Sequence of chain 1.B:
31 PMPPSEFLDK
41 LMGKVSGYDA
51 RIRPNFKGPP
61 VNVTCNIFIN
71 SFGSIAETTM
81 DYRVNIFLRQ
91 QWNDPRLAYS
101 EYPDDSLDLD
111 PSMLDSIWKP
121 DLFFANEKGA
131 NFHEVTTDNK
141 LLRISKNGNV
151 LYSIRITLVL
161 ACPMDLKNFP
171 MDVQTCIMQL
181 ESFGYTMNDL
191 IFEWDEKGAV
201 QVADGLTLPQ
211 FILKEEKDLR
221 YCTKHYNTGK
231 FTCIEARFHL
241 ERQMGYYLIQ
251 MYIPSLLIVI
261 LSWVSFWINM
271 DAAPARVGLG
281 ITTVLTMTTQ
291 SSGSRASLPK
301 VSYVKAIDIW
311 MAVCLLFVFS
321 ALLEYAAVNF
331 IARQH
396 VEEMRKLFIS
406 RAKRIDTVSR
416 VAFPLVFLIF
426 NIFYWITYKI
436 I

Sequence of chain 1.A:
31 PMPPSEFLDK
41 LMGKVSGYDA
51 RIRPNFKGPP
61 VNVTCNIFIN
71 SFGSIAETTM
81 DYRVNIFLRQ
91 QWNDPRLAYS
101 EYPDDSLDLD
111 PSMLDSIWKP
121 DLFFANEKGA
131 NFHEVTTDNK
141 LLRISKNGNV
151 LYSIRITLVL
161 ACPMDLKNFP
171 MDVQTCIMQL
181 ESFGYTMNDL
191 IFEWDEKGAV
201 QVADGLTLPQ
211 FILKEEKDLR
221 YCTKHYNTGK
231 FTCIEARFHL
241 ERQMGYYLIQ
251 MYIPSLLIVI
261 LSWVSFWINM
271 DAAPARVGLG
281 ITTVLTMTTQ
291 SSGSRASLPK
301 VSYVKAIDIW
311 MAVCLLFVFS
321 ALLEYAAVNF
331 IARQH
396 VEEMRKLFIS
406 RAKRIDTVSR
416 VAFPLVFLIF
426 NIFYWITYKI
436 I

Binding-site contacts:
Ligand atom CA contacts residue TYR226 of chain 1.B at 4.3 Å (hydrophobic).
Ligand atom CA contacts residue PHE183 of chain 1.B at 4.4 Å (hydrophobic).
Ligand atom C contacts residue LEU141 of chain 1.A at 4.4 Å (hydrophobic).
Ligand atom C contacts residue PHE183 of chain 1.B at 4.4 Å (hydrophobic).
Ligand atom C contacts residue SER153 of chain 1.A at 3.4 Å.
Ligand atom OXT contacts residue ARG89 of chain 1.A at 4.1 Å.
Ligand atom C contacts residue ARG89 of chain 1.A at 3.3 Å.
Ligand atom O contacts residue ARG89 of chain 1.A at 2.6 Å (salt-bridge).
Ligand atom O contacts residue LEU141 of chain 1.A at 4.4 Å.
Ligand atom N contacts residue PHE231 of chain 1.B at 3.9 Å.
Ligand atom OXT contacts residue PHE183 of chain 1.B at 3.3 Å.
Ligand atom CA contacts residue PHE231 of chain 1.B at 3.6 Å (hydrophobic).
Ligand atom CA contacts residue ARG89 of chain 1.A at 3.9 Å.
Ligand atom OXT contacts residue LEU141 of chain 1.A at 4.1 Å.
Ligand atom O contacts residue THR228 of chain 1.B at 3.8 Å.
Ligand atom N contacts residue PHE183 of chain 1.B at 3.4 Å.
Ligand atom OXT contacts residue SER153 of chain 1.A at 2.6 Å (h-bond).
Ligand atom N contacts residue SER182 of chain 1.B at 3.9 Å.
Ligand atom O contacts residue SER153 of chain 1.A at 3.4 Å (h-bond).

A protein and the small-molecule ligand that binds it are described below.
Small molecule (SMILES): NCC(=O)O